Sequence of chain 1.A:
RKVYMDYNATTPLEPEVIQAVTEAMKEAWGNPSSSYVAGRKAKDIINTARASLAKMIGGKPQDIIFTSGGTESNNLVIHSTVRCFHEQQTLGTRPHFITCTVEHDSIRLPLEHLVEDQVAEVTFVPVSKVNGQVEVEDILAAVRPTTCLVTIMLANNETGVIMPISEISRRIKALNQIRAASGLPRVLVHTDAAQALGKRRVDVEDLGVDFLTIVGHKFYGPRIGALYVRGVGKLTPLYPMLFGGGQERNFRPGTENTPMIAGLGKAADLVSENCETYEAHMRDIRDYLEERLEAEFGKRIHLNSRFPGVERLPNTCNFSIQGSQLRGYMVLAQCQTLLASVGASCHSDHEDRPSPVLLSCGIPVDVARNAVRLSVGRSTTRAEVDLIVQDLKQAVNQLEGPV

Sequence of chain 1.B:
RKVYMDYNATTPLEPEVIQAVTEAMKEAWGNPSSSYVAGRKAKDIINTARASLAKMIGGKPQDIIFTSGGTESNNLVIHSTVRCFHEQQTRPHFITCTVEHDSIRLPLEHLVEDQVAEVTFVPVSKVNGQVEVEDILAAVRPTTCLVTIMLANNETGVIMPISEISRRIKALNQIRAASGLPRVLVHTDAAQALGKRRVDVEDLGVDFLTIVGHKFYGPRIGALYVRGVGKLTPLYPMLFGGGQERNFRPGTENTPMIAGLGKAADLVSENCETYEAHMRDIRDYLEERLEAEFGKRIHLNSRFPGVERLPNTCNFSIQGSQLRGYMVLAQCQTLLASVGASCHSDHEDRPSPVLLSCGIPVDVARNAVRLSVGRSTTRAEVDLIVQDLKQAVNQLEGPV

A small-molecule ligand and the protein it binds are described below.
Small molecule (SMILES): N[C@@H](CS)C(=O)O

Binding-site contacts:
Ligand atom O contacts residue ALA26 of chain 1.B at 3.4 Å.
Ligand atom CA contacts residue ALA26 of chain 1.B at 4.2 Å (hydrophobic).
Ligand atom O contacts residue SER374 of chain 1.B at 2.8 Å (h-bond).
Ligand atom O contacts residue ARG402 of chain 1.B at 2.9 Å (salt-bridge).
Ligand atom CB contacts residue ALA26 of chain 1.B at 4.3 Å (hydrophobic).
Ligand atom C contacts residue ASN186 of chain 1.B at 4.0 Å.
Ligand atom OXT contacts residue ALA373 of chain 1.B at 3.8 Å.
Ligand atom CB contacts residue GLN224 of chain 1.B at 4.0 Å.
Ligand atom SG contacts residue LYS247 of chain 1.B at 2.7 Å (salt-bridge).
Ligand atom C contacts residue ASN25 of chain 1.B at 3.7 Å.
Ligand atom CA contacts residue CYS375 of chain 1.B at 3.9 Å (hydrophobic).
Ligand atom OXT contacts residue ARG402 of chain 1.B at 2.9 Å (salt-bridge).
Ligand atom C contacts residue SER374 of chain 1.B at 3.5 Å.
Ligand atom OXT contacts residue GLN224 of chain 1.B at 4.1 Å.
Ligand atom CB contacts residue HIS133 of chain 1.B at 4.3 Å.
Ligand atom C contacts residue ALA26 of chain 1.B at 3.8 Å (hydrophobic).
Ligand atom CB contacts residue LYS247 of chain 1.B at 3.1 Å.
Ligand atom CB contacts residue PLP1 of chain 1.H at 3.1 Å.
Ligand atom N contacts residue SER374 of chain 1.B at 2.9 Å (h-bond).
Ligand atom SG contacts residue THR284 of chain 1.A at 4.5 Å.
Ligand atom SG contacts residue PLP1 of chain 1.H at 1.9 Å.
Ligand atom N contacts residue ASN25 of chain 1.B at 4.3 Å.
Ligand atom N contacts residue ASN48 of chain 1.A at 3.5 Å (h-bond).
Ligand atom OXT contacts residue ASN186 of chain 1.B at 2.9 Å (h-bond).
Ligand atom OXT contacts residue ASN25 of chain 1.B at 3.7 Å.
Ligand atom CA contacts residue ASN25 of chain 1.B at 4.1 Å.
Ligand atom OXT contacts residue SER374 of chain 1.B at 4.4 Å.
Ligand atom O contacts residue GLY372 of chain 1.B at 3.8 Å.
Ligand atom CB contacts residue ASN25 of chain 1.B at 3.5 Å.
Ligand atom C contacts residue ALA373 of chain 1.B at 3.6 Å (hydrophobic).
Ligand atom C contacts residue ARG402 of chain 1.B at 3.7 Å.
Ligand atom O contacts residue ASN25 of chain 1.B at 4.0 Å.
Ligand atom N contacts residue CYS375 of chain 1.B at 4.2 Å.
Ligand atom CA contacts residue SER374 of chain 1.B at 3.8 Å.
Ligand atom O contacts residue ALA373 of chain 1.B at 3.5 Å.
Ligand atom SG contacts residue HIS133 of chain 1.B at 3.6 Å (h-bond).
Ligand atom CA contacts residue ALA373 of chain 1.B at 4.4 Å (hydrophobic).
Ligand atom CA contacts residue PLP1 of chain 1.H at 4.5 Å.
Ligand atom N contacts residue ALA26 of chain 1.B at 3.2 Å (h-bond).
Ligand atom SG contacts residue HIS246 of chain 1.B at 4.5 Å.